Binding-site contacts:
Ligand atom C8 contacts residue LYS97 of chain 1.F at 4.1 Å.
Ligand atom C7 contacts residue ASN105 of chain 1.F at 2.9 Å.
Ligand atom C2 contacts residue ASN105 of chain 1.F at 4.2 Å.
Ligand atom O1 contacts residue ASN105 of chain 1.F at 2.8 Å.
Ligand atom N2 contacts residue ASN105 of chain 1.F at 3.3 Å (h-bond).
Ligand atom C8 contacts residue ASN105 of chain 1.F at 2.8 Å.
Ligand atom C1 contacts residue ASN105 of chain 1.F at 4.0 Å.
Ligand atom O7 contacts residue ASN105 of chain 1.F at 2.9 Å.

Sequence of chain 1.F:
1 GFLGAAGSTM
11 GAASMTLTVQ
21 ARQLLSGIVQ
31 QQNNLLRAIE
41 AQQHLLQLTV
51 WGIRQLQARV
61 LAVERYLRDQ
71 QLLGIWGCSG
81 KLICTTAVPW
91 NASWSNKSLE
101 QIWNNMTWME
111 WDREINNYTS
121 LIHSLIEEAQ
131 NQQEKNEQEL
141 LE

This small molecule binds to this protein.
Small molecule (SMILES): CC(=O)N[C@@H]1[C@@H](O)[C@H](O)[C@@H](CO)O[C@H]1O